Binding-site contacts:
Ligand atom CBJ contacts residue TRP192 of chain 1.D at 3.8 Å (hydrophobic).
Ligand atom CBA contacts residue TRP76 of chain 1.D at 3.8 Å (hydrophobic).
Ligand atom CAS contacts residue LYS122 of chain 1.D at 3.8 Å.
Ligand atom OAI contacts residue TRP192 of chain 1.D at 3.3 Å.
Ligand atom OAK contacts residue TRP192 of chain 1.D at 3.3 Å (h-bond).
Ligand atom CBT contacts residue GLU124 of chain 1.D at 3.4 Å.
Ligand atom OAY contacts residue LYS122 of chain 1.D at 3.2 Å (salt-bridge).
Ligand atom OAU contacts residue TRP192 of chain 1.D at 3.8 Å.
Ligand atom CBI contacts residue TRP192 of chain 1.D at 3.8 Å (hydrophobic).
Ligand atom CAA contacts residue TRP192 of chain 1.D at 3.8 Å (hydrophobic).
Ligand atom CBK contacts residue TRP76 of chain 1.D at 3.7 Å (hydrophobic).
Ligand atom CBF contacts residue TRP192 of chain 1.D at 3.8 Å (hydrophobic).
Ligand atom OAJ contacts residue HIS142 of chain 1.D at 3.6 Å.
Ligand atom CBK contacts residue TRP192 of chain 1.D at 3.6 Å (hydrophobic).
Ligand atom OAH contacts residue PHE257 of chain 1.D at 3.0 Å.
Ligand atom CBH contacts residue TRP76 of chain 1.D at 3.5 Å (hydrophobic).
Ligand atom CAC contacts residue GLU124 of chain 1.D at 3.4 Å.
Ligand atom CAS contacts residue GLU124 of chain 1.D at 3.5 Å.
Ligand atom CBG contacts residue PHE257 of chain 1.D at 3.8 Å (hydrophobic).
Ligand atom CAP contacts residue ASP144 of chain 1.D at 3.6 Å.
Ligand atom OAN contacts residue GLU124 of chain 1.D at 3.1 Å (salt-bridge).
Ligand atom CBB contacts residue TRP192 of chain 1.D at 3.5 Å (hydrophobic).
Ligand atom CBS contacts residue GLU124 of chain 1.D at 3.8 Å.
Ligand atom CAF contacts residue ASP144 of chain 1.D at 3.3 Å.
Ligand atom CAD contacts residue TYR86 of chain 1.D at 3.6 Å (hydrophobic).
Ligand atom CBH contacts residue TRP192 of chain 1.D at 3.5 Å (hydrophobic).
Ligand atom OAJ contacts residue TRP192 of chain 1.D at 3.4 Å.
Ligand atom OAI contacts residue TRP76 of chain 1.D at 3.6 Å.
Ligand atom NBV contacts residue GLU124 of chain 1.D at 2.6 Å (salt-bridge).
Ligand atom CAS contacts residue TYR86 of chain 1.D at 3.7 Å (hydrophobic).
Ligand atom CBO contacts residue LYS122 of chain 1.D at 3.8 Å.
Ligand atom CBB contacts residue TRP76 of chain 1.D at 3.9 Å (hydrophobic).
Ligand atom CAT contacts residue GLY77 of chain 1.D at 3.7 Å.
Ligand atom CAD contacts residue GLU124 of chain 1.D at 3.1 Å.
Ligand atom OAN contacts residue LYS122 of chain 1.D at 2.6 Å (salt-bridge).
Ligand atom CAD contacts residue MET84 of chain 1.D at 3.8 Å (hydrophobic).
Ligand atom CBJ contacts residue TRP76 of chain 1.D at 3.7 Å (hydrophobic).
Ligand atom CAA contacts residue PHE257 of chain 1.D at 3.6 Å (hydrophobic).
Ligand atom CBS contacts residue LYS122 of chain 1.D at 3.8 Å.
Ligand atom CAD contacts residue LEU126 of chain 1.D at 3.7 Å (hydrophobic).

The small molecule below binds the protein below.
Small molecule (SMILES): COC(=O)[C@@H]1c2cc3c(c(O)c2[C@@H](O[C@H]2C[C@H](O)[C@@H](O)[C@H](C)O2)C[C@]1(C)O)C(=O)c1c(O)cc2c(c1C3=O)O[C@H]1C[C@H](N(C)C)[C@H](O)[C@]2(C)O1

Sequence of chain 1.D:
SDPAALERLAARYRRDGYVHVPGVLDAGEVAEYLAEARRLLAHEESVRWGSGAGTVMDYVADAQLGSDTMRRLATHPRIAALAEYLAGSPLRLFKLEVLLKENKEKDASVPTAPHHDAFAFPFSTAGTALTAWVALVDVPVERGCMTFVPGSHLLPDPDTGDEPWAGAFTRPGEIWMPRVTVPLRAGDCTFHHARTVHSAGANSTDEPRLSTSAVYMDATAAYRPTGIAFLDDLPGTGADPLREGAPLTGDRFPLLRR